Binding-site contacts:
Ligand atom OP1 contacts residue ASP273 of chain 1.A at 3.3 Å.
Ligand atom OP1 contacts residue TYR271 of chain 1.A at 3.1 Å (h-bond).
Ligand atom OP2 contacts residue ASP273 of chain 1.A at 2.4 Å.
Ligand atom C5' contacts residue ASP273 of chain 1.A at 3.8 Å.
Ligand atom P contacts residue TYR271 of chain 1.A at 4.5 Å.
Ligand atom O5' contacts residue ASP273 of chain 1.A at 4.1 Å.
Ligand atom OP2 contacts residue ASN491 of chain 1.A at 1.7 Å (h-bond).
Ligand atom OP1 contacts residue ASN491 of chain 1.A at 3.6 Å.
Ligand atom P contacts residue ASN491 of chain 1.A at 3.0 Å.
Ligand atom C5' contacts residue ASN491 of chain 1.A at 4.0 Å.
Ligand atom P contacts residue ASP273 of chain 1.A at 2.8 Å.
Ligand atom P contacts residue PHE272 of chain 1.A at 4.3 Å.
Ligand atom O5' contacts residue ASN491 of chain 1.A at 3.5 Å (h-bond).
Ligand atom OP1 contacts residue PHE272 of chain 1.A at 3.4 Å.

The small molecule below binds the protein below.
Small molecule (SMILES): Nc1ncnc2c1ncn2[C@H]1C[C@H](O)[C@@H](COP(=O)(O)O)O1

Sequence of chain 1.A:
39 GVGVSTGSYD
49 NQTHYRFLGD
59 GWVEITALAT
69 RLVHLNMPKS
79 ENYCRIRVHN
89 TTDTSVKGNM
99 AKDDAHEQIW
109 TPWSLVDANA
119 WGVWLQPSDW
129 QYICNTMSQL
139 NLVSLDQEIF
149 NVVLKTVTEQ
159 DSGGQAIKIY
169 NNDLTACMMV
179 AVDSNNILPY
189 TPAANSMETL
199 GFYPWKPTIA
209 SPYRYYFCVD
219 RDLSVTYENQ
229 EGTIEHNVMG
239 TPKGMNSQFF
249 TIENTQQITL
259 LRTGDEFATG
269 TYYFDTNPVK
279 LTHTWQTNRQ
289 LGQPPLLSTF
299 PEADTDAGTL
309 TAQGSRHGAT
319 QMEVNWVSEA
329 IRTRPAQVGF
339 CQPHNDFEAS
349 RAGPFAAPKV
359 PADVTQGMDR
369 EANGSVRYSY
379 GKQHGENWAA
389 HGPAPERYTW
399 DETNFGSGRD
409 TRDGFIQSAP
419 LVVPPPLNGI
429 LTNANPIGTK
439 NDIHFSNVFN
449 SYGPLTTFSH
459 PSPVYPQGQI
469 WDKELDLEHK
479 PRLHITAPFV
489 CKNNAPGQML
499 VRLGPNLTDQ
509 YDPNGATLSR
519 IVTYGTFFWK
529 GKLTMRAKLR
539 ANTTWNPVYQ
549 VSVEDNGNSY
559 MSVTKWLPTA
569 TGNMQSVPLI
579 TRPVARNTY